This protein binds this small molecule.
Small molecule (SMILES): Nc1cc([C@H](CCNC2CCC(c3ccccc3)CC2)c2ccccc2)c2nn[nH]c2n1

Sequence of chain 1.C:
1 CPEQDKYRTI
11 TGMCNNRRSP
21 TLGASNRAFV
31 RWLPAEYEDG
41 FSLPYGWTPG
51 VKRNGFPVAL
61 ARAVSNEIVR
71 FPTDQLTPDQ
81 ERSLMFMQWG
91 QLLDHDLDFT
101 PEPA

Binding-site contacts:
Ligand atom C9 contacts residue PHE295 of chain 1.D at 3.9 Å (hydrophobic).
Ligand atom C14 contacts residue ARG127 of chain 1.D at 3.9 Å.
Ligand atom C13 contacts residue THR126 of chain 1.D at 3.3 Å.
Ligand atom C3 contacts residue HEC1 of chain 1.V at 3.4 Å.
Ligand atom C23 contacts residue VAL298 of chain 1.D at 3.4 Å (hydrophobic).
Ligand atom C23 contacts residue LEU111 of chain 1.D at 3.5 Å (hydrophobic).
Ligand atom N1 contacts residue HEC1 of chain 1.V at 3.2 Å.
Ligand atom C16 contacts residue PHE254 of chain 1.D at 3.6 Å (hydrophobic).
Ligand atom C19 contacts residue MET299 of chain 1.D at 3.6 Å (hydrophobic).
Ligand atom N2 contacts residue ARG127 of chain 1.D at 3.6 Å.
Ligand atom C24 contacts residue LEU111 of chain 1.D at 3.6 Å (hydrophobic).
Ligand atom N2 contacts residue HIS95 of chain 1.C at 3.7 Å.
Ligand atom N4 contacts residue HEC1 of chain 1.V at 3.8 Å.
Ligand atom C11 contacts residue PHE254 of chain 1.D at 3.6 Å (hydrophobic).
Ligand atom C12 contacts residue PHE254 of chain 1.D at 3.5 Å (hydrophobic).
Ligand atom C12 contacts residue THR126 of chain 1.D at 3.9 Å.
Ligand atom C26 contacts residue PRO108 of chain 1.D at 3.6 Å (hydrophobic).
Ligand atom N2 contacts residue HEC1 of chain 1.V at 3.3 Å.
Ligand atom C17 contacts residue MET299 of chain 1.D at 3.9 Å (hydrophobic).
Ligand atom N4 contacts residue GLU130 of chain 1.D at 3.1 Å.
Ligand atom C3 contacts residue ARG127 of chain 1.D at 3.4 Å.
Ligand atom N3 contacts residue GLU130 of chain 1.D at 3.3 Å.
Ligand atom N3 contacts residue GLN91 of chain 1.C at 3.8 Å.
Ligand atom C21 contacts residue PRO108 of chain 1.D at 3.8 Å (hydrophobic).
Ligand atom C25 contacts residue PRO108 of chain 1.D at 3.7 Å (hydrophobic).
Ligand atom C4 contacts residue HEC1 of chain 1.V at 3.7 Å.
Ligand atom C12 contacts residue ARG127 of chain 1.D at 3.9 Å.
Ligand atom C15 contacts residue ARG127 of chain 1.D at 3.9 Å.
Ligand atom C1 contacts residue HEC1 of chain 1.V at 3.7 Å.
Ligand atom C19 contacts residue GLU4 of chain 1.D at 3.6 Å.
Ligand atom C17 contacts residue VAL298 of chain 1.D at 3.9 Å (hydrophobic).
Ligand atom N1 contacts residue ARG127 of chain 1.D at 3.4 Å (salt-bridge).
Ligand atom C2 contacts residue HEC1 of chain 1.V at 3.3 Å.
Ligand atom N6 contacts residue PHE99 of chain 1.C at 3.9 Å.
Ligand atom C4 contacts residue ARG127 of chain 1.D at 3.7 Å.
Ligand atom N6 contacts residue HEC1 of chain 1.V at 2.7 Å (h-bond).
Ligand atom C25 contacts residue ASP107 of chain 1.D at 3.9 Å.
Ligand atom N3 contacts residue HEC1 of chain 1.V at 3.4 Å.
Ligand atom C25 contacts residue ASP106 of chain 1.D at 3.7 Å.
Ligand atom C22 contacts residue VAL298 of chain 1.D at 3.5 Å (hydrophobic).

Sequence of chain 1.D:
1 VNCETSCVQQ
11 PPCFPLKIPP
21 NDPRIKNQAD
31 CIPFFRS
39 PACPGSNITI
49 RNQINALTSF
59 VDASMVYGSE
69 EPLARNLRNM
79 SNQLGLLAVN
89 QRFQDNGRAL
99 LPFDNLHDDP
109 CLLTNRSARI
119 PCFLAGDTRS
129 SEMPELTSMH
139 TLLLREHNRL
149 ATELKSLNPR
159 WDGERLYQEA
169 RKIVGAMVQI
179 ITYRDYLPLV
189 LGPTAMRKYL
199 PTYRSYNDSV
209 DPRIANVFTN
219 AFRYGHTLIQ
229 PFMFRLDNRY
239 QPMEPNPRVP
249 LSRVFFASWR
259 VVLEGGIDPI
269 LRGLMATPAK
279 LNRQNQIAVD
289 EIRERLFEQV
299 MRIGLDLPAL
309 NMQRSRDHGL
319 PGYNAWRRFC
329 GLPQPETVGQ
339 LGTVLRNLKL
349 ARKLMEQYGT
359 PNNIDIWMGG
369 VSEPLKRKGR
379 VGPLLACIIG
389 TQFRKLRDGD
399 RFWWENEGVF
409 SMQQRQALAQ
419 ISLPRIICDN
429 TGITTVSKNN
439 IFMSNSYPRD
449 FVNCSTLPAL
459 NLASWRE